This protein binds this small molecule.
Small molecule (SMILES): CC12CCC(CC1)C(C)(C)O2

Binding-site contacts:
Ligand atom C5 contacts residue THR71 of chain 1.A at 4.0 Å.
Ligand atom C6 contacts residue ILE228 of chain 1.A at 4.4 Å (hydrophobic).
Ligand atom C6 contacts residue LEU82 of chain 1.A at 4.3 Å (hydrophobic).
Ligand atom C9 contacts residue MET280 of chain 1.A at 4.4 Å (hydrophobic).
Ligand atom C2 contacts residue ALA85 of chain 1.A at 4.5 Å (hydrophobic).
Ligand atom C10 contacts residue GLN379 of chain 1.A at 4.1 Å.
Ligand atom C8 contacts residue VAL281 of chain 1.A at 4.4 Å (hydrophobic).
Ligand atom C8 contacts residue ASN236 of chain 1.A at 3.9 Å.
Ligand atom C5 contacts residue LEU82 of chain 1.A at 4.2 Å (hydrophobic).
Ligand atom C2 contacts residue ILE228 of chain 1.A at 4.4 Å (hydrophobic).
Ligand atom C7 contacts residue ASN236 of chain 1.A at 3.8 Å.
Ligand atom C6 contacts residue LEU231 of chain 1.A at 4.5 Å (hydrophobic).
Ligand atom C4 contacts residue VAL70 of chain 1.A at 4.0 Å (hydrophobic).
Ligand atom C7 contacts residue LEU231 of chain 1.A at 3.9 Å (hydrophobic).
Ligand atom C5 contacts residue PHE75 of chain 1.A at 4.5 Å (hydrophobic).
Ligand atom C9 contacts residue ALA279 of chain 1.A at 3.8 Å (hydrophobic).
Ligand atom C1 contacts residue ASN236 of chain 1.A at 3.9 Å.
Ligand atom C10 contacts residue VAL380 of chain 1.A at 3.9 Å (hydrophobic).
Ligand atom C7 contacts residue GLY232 of chain 1.A at 3.6 Å.
Ligand atom C3 contacts residue HEM1 of chain 1.C at 3.9 Å.
Ligand atom C5 contacts residue VAL70 of chain 1.A at 4.3 Å (hydrophobic).
Ligand atom C9 contacts residue HEM1 of chain 1.C at 3.5 Å.
Ligand atom C10 contacts residue ASN236 of chain 1.A at 4.3 Å.
Ligand atom C10 contacts residue MET280 of chain 1.A at 3.9 Å (hydrophobic).
Ligand atom C3 contacts residue ALA85 of chain 1.A at 4.0 Å (hydrophobic).
Ligand atom C6 contacts residue PHE75 of chain 1.A at 4.4 Å (hydrophobic).
Ligand atom C3 contacts residue VAL70 of chain 1.A at 4.4 Å (hydrophobic).
Ligand atom C4 contacts residue VAL281 of chain 1.A at 4.3 Å (hydrophobic).
Ligand atom O contacts residue ASN236 of chain 1.A at 2.9 Å (h-bond).
Ligand atom C9 contacts residue VAL281 of chain 1.A at 3.7 Å (hydrophobic).
Ligand atom C2 contacts residue HEM1 of chain 1.C at 3.7 Å.
Ligand atom C7 contacts residue ILE228 of chain 1.A at 4.1 Å (hydrophobic).
Ligand atom C9 contacts residue ASN236 of chain 1.A at 3.8 Å.

Sequence of chain 1.A:
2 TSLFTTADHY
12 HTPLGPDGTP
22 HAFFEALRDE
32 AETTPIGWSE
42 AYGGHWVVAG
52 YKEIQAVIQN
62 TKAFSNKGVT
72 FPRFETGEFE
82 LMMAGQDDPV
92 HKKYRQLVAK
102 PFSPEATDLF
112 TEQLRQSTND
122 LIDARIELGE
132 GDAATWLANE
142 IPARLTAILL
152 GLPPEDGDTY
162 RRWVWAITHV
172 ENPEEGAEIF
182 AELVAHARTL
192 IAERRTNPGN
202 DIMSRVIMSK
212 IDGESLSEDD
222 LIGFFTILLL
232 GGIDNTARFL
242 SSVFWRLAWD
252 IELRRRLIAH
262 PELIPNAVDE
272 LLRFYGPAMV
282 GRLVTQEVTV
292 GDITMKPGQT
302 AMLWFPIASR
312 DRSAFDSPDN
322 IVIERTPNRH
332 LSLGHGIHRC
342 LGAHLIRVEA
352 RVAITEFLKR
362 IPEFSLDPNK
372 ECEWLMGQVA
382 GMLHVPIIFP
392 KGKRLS